Binding-site contacts:
Ligand atom O5' contacts residue PRO276 of chain 41.A at 2.8 Å.
Ligand atom C3' contacts residue GLN137 of chain 41.A at 2.6 Å.
Ligand atom N1 contacts residue TRP60 of chain 41.A at 3.5 Å.
Ligand atom OP2 contacts residue GLN137 of chain 41.A at 3.8 Å.
Ligand atom C2' contacts residue TRP60 of chain 41.A at 4.1 Å (hydrophobic).
Ligand atom O5' contacts residue GLN137 of chain 41.A at 4.3 Å.
Ligand atom C1' contacts residue TRP60 of chain 41.A at 3.5 Å (hydrophobic).
Ligand atom C2 contacts residue TRP60 of chain 41.A at 3.4 Å (hydrophobic).
Ligand atom N9 contacts residue TRP60 of chain 41.A at 3.8 Å.
Ligand atom OP2 contacts residue TRP60 of chain 41.A at 4.4 Å.
Ligand atom OP1 contacts residue PRO276 of chain 41.A at 3.1 Å.
Ligand atom C8 contacts residue TRP60 of chain 41.A at 4.4 Å (hydrophobic).
Ligand atom C4' contacts residue GLN137 of chain 41.A at 4.1 Å.
Ligand atom C1' contacts residue GLN137 of chain 41.A at 4.0 Å.
Ligand atom OP2 contacts residue PRO276 of chain 41.A at 3.9 Å.
Ligand atom C4' contacts residue PRO276 of chain 41.A at 3.7 Å (hydrophobic).
Ligand atom P contacts residue ASN139 of chain 41.A at 3.7 Å.
Ligand atom OP2 contacts residue ARG534 of chain 41.A at 3.6 Å.
Ligand atom C5 contacts residue TRP60 of chain 41.A at 3.8 Å (hydrophobic).
Ligand atom C4 contacts residue TRP60 of chain 41.A at 3.5 Å (hydrophobic).
Ligand atom P contacts residue GLN137 of chain 41.A at 3.5 Å.
Ligand atom O5' contacts residue TRP60 of chain 41.A at 3.8 Å.
Ligand atom C3' contacts residue PRO276 of chain 41.A at 3.2 Å (hydrophobic).
Ligand atom O4' contacts residue TRP60 of chain 41.A at 4.2 Å.
Ligand atom O3' contacts residue GLN137 of chain 41.A at 2.0 Å (h-bond).
Ligand atom OP1 contacts residue ASN139 of chain 41.A at 3.1 Å (h-bond).
Ligand atom N3 contacts residue TRP60 of chain 41.A at 3.0 Å.
Ligand atom O3' contacts residue TRP60 of chain 41.A at 4.4 Å.
Ligand atom N6 contacts residue TRP60 of chain 41.A at 3.0 Å.
Ligand atom C5' contacts residue PRO276 of chain 41.A at 3.7 Å (hydrophobic).
Ligand atom OP1 contacts residue GLN137 of chain 41.A at 4.4 Å.
Ligand atom N7 contacts residue TRP60 of chain 41.A at 3.9 Å.
Ligand atom N6 contacts residue ASP58 of chain 41.A at 4.3 Å.
Ligand atom N6 contacts residue GLY57 of chain 41.A at 3.7 Å.
Ligand atom P contacts residue PRO276 of chain 41.A at 3.8 Å.
Ligand atom C2' contacts residue GLN137 of chain 41.A at 2.9 Å.
Ligand atom O3' contacts residue PRO276 of chain 41.A at 3.4 Å.
Ligand atom OP1 contacts residue ASN275 of chain 41.A at 4.5 Å.
Ligand atom C6 contacts residue TRP60 of chain 41.A at 3.4 Å (hydrophobic).
Ligand atom OP2 contacts residue ASN139 of chain 41.A at 3.3 Å (h-bond).

A small-molecule ligand and the protein it binds are described below.
Small molecule (SMILES): N=c1ccn([C@H]2C[C@H](O[P](=O)(O)OC[C@H]3O[C@@H](n4cnc5c(N)ncnc54)C[C@@H]3O[P](=O)(O)OC[C@H]3O[C@@H](n4cnc5c(N)ncnc54)C[C@@H]3O[P](=O)(O)OC[C@H]3O[C@@H](n4cnc5c(N)ncnc54)C[C@@H]3O)[C@@H](COP(=O)=O)O2)c(=O)[nH]1

Sequence of chain 41.A:
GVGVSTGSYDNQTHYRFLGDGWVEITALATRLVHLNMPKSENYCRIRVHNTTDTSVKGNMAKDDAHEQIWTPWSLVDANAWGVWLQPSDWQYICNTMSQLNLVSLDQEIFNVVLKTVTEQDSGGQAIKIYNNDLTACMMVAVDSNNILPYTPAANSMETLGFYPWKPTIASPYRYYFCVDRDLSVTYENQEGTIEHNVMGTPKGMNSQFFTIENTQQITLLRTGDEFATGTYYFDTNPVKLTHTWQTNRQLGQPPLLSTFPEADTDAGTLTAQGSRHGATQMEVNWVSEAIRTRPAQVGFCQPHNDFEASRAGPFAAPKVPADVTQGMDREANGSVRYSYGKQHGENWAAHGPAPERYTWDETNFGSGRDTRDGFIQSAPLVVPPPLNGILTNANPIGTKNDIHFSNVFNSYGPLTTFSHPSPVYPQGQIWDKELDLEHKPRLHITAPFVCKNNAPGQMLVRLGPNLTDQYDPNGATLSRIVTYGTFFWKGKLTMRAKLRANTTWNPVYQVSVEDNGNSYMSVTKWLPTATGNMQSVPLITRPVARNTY